Sequence of chain 56.A:
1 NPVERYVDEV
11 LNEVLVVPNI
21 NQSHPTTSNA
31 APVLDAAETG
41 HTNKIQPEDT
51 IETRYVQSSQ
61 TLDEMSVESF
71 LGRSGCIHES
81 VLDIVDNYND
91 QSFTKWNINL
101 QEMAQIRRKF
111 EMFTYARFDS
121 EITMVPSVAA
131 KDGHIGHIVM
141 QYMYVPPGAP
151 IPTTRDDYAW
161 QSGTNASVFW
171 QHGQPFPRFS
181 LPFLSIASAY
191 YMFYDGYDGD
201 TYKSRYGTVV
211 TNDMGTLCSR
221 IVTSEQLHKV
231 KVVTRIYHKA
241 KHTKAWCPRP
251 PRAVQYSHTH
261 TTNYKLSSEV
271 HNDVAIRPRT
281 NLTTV

Sequence of chain 56.C:
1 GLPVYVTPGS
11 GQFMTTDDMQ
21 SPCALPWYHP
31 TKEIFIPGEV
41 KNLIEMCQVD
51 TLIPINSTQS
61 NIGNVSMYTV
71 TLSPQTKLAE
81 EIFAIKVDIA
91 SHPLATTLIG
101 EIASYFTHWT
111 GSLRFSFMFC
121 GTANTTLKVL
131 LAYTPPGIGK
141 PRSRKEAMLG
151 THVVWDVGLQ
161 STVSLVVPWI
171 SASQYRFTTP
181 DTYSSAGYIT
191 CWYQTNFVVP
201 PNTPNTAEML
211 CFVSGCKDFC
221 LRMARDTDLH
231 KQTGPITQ

Binding-site contacts:
Ligand atom O5A contacts residue ALA166 of chain 56.A at 3.9 Å.
Ligand atom C1B contacts residue LEU181 of chain 56.A at 3.8 Å (hydrophobic).
Ligand atom N3A contacts residue PHE179 of chain 56.A at 3.0 Å.
Ligand atom O5A contacts residue TYR144 of chain 56.A at 3.1 Å.
Ligand atom C2A contacts residue TYR144 of chain 56.A at 3.7 Å (hydrophobic).
Ligand atom C2B contacts residue ILE122 of chain 56.A at 3.9 Å (hydrophobic).
Ligand atom CM2 contacts residue ILE122 of chain 56.A at 3.7 Å (hydrophobic).
Ligand atom N2 contacts residue LEU100 of chain 56.A at 3.8 Å.
Ligand atom C2B contacts residue ILE98 of chain 56.A at 3.9 Å (hydrophobic).
Ligand atom C2C contacts residue ILE98 of chain 56.A at 4.0 Å (hydrophobic).
Ligand atom CM6 contacts residue LEU181 of chain 56.A at 3.7 Å (hydrophobic).
Ligand atom CM6 contacts residue TYR144 of chain 56.A at 3.7 Å (hydrophobic).
Ligand atom C1A contacts residue TYR144 of chain 56.A at 3.1 Å (hydrophobic).
Ligand atom C1B contacts residue ILE98 of chain 56.A at 3.6 Å (hydrophobic).
Ligand atom CM2 contacts residue ILE236 of chain 56.A at 4.0 Å (hydrophobic).
Ligand atom C6B contacts residue ILE98 of chain 56.A at 3.6 Å (hydrophobic).
Ligand atom CM4 contacts residue VAL168 of chain 56.A at 3.5 Å (hydrophobic).
Ligand atom N3A contacts residue LEU217 of chain 56.A at 3.4 Å.
Ligand atom C3 contacts residue LEU100 of chain 56.A at 3.9 Å (hydrophobic).
Ligand atom CM4 contacts residue TYR142 of chain 56.A at 3.1 Å (hydrophobic).
Ligand atom O1 contacts residue MET214 of chain 56.A at 3.2 Å.
Ligand atom C5 contacts residue MET214 of chain 56.A at 3.6 Å (hydrophobic).
Ligand atom O1 contacts residue LEU100 of chain 56.A at 4.0 Å.
Ligand atom CM6 contacts residue LEU184 of chain 56.A at 3.4 Å (hydrophobic).
Ligand atom C5B contacts residue TYR144 of chain 56.A at 3.6 Å (hydrophobic).
Ligand atom C4 contacts residue TYR190 of chain 56.A at 3.8 Å (hydrophobic).
Ligand atom CM4 contacts residue PHE179 of chain 56.A at 3.9 Å (hydrophobic).
Ligand atom CM3 contacts residue TYR190 of chain 56.A at 3.9 Å (hydrophobic).
Ligand atom O1B contacts residue ILE98 of chain 56.A at 2.9 Å.
Ligand atom C4B contacts residue PHE179 of chain 56.A at 3.9 Å (hydrophobic).
Ligand atom C4A contacts residue TYR144 of chain 56.A at 3.8 Å (hydrophobic).
Ligand atom N2 contacts residue MET214 of chain 56.A at 3.8 Å.
Ligand atom C4B contacts residue LEU181 of chain 56.A at 3.8 Å (hydrophobic).
Ligand atom C1A contacts residue PHE179 of chain 56.A at 3.5 Å (hydrophobic).
Ligand atom C5B contacts residue LEU181 of chain 56.A at 3.3 Å (hydrophobic).
Ligand atom C6B contacts residue LEU181 of chain 56.A at 3.3 Å (hydrophobic).
Ligand atom C1C contacts residue MET214 of chain 56.A at 3.7 Å (hydrophobic).
Ligand atom O5A contacts residue PHE179 of chain 56.A at 3.7 Å.
Ligand atom C2A contacts residue PHE179 of chain 56.A at 3.3 Å (hydrophobic).
Ligand atom C4A contacts residue PHE179 of chain 56.A at 3.3 Å (hydrophobic).

A small-molecule ligand and the protein it binds are described below.
Small molecule (SMILES): Cc1cc(CCCOc2c(C)cc(-c3coc(C)n3)cc2C)on1